Sequence of chain 1.D:
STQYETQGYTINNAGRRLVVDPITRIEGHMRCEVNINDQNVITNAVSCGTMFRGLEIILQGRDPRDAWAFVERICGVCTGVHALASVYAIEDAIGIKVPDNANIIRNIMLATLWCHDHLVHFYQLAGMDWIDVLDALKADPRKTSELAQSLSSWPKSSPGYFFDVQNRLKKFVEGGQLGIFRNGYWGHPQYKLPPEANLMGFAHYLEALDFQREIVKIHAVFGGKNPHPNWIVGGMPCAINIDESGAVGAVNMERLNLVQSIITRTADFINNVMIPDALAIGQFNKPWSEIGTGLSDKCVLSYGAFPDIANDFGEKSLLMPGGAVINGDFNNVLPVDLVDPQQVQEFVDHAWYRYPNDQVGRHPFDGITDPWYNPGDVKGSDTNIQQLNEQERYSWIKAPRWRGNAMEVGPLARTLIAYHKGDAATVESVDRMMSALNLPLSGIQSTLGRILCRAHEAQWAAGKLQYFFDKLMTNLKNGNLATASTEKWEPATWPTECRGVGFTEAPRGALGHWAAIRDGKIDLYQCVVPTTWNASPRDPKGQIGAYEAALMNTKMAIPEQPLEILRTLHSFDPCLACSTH

Binding-site contacts:
Ligand atom C3 contacts residue VAL82 of chain 1.D at 3.8 Å (hydrophobic).
Ligand atom C1 contacts residue VAL530 of chain 1.D at 3.6 Å (hydrophobic).
Ligand atom C3 contacts residue ALA507 of chain 1.D at 3.7 Å (hydrophobic).
Ligand atom N2 contacts residue PRO508 of chain 1.D at 3.2 Å (h-bond).
Ligand atom N2 contacts residue ARG509 of chain 1.D at 3.0 Å (salt-bridge).
Ligand atom C3 contacts residue PRO531 of chain 1.D at 3.9 Å (hydrophobic).
Ligand atom C2 contacts residue CYS79 of chain 1.D at 3.1 Å (hydrophobic).
Ligand atom FE contacts residue CYS579 of chain 1.D at 2.3 Å.
Ligand atom N1 contacts residue CYS576 of chain 1.D at 4.1 Å.
Ligand atom N1 contacts residue ARG509 of chain 1.D at 3.9 Å.
Ligand atom C3 contacts residue VAL530 of chain 1.D at 3.6 Å (hydrophobic).
Ligand atom N1 contacts residue THR532 of chain 1.D at 2.9 Å (h-bond).
Ligand atom O3 contacts residue ALA507 of chain 1.D at 3.4 Å.
Ligand atom C1 contacts residue PRO531 of chain 1.D at 3.6 Å (hydrophobic).
Ligand atom O3 contacts residue CYS579 of chain 1.D at 3.8 Å.
Ligand atom C3 contacts residue CYS79 of chain 1.D at 3.1 Å (hydrophobic).
Ligand atom O3 contacts residue LEU512 of chain 1.D at 3.6 Å.
Ligand atom C1 contacts residue ARG509 of chain 1.D at 3.9 Å.
Ligand atom N2 contacts residue CYS79 of chain 1.D at 3.5 Å.
Ligand atom N1 contacts residue CYS579 of chain 1.D at 3.5 Å.
Ligand atom C3 contacts residue CYS579 of chain 1.D at 3.0 Å (hydrophobic).
Ligand atom C1 contacts residue CYS579 of chain 1.D at 2.9 Å (hydrophobic).
Ligand atom C3 contacts residue HIS83 of chain 1.D at 3.6 Å.
Ligand atom O3 contacts residue PRO531 of chain 1.D at 3.7 Å.
Ligand atom C1 contacts residue CYS576 of chain 1.D at 4.0 Å (hydrophobic).
Ligand atom O3 contacts residue HIS83 of chain 1.D at 3.5 Å (h-bond).
Ligand atom FE contacts residue CYS79 of chain 1.D at 2.3 Å.
Ligand atom N2 contacts residue ALA507 of chain 1.D at 3.3 Å.
Ligand atom O3 contacts residue VAL530 of chain 1.D at 3.5 Å.
Ligand atom N1 contacts residue VAL530 of chain 1.D at 3.6 Å.
Ligand atom O3 contacts residue VAL82 of chain 1.D at 3.5 Å.
Ligand atom N1 contacts residue PRO531 of chain 1.D at 3.4 Å.
Ligand atom C2 contacts residue ALA507 of chain 1.D at 3.5 Å (hydrophobic).
Ligand atom FE contacts residue NI1 of chain 1.V at 2.6 Å.
Ligand atom C2 contacts residue ARG509 of chain 1.D at 3.5 Å.
Ligand atom C3 contacts residue NI1 of chain 1.V at 4.2 Å.
Ligand atom C1 contacts residue THR532 of chain 1.D at 3.8 Å.
Ligand atom C2 contacts residue NI1 of chain 1.V at 3.8 Å.
Ligand atom C1 contacts residue NI1 of chain 1.V at 3.8 Å.
Ligand atom O3 contacts residue CYS79 of chain 1.D at 4.0 Å.

A small-molecule ligand and the protein it binds are described below.
Small molecule (SMILES): N#C[Fe](=C=O)C#N